Sequence of chain 1.A:
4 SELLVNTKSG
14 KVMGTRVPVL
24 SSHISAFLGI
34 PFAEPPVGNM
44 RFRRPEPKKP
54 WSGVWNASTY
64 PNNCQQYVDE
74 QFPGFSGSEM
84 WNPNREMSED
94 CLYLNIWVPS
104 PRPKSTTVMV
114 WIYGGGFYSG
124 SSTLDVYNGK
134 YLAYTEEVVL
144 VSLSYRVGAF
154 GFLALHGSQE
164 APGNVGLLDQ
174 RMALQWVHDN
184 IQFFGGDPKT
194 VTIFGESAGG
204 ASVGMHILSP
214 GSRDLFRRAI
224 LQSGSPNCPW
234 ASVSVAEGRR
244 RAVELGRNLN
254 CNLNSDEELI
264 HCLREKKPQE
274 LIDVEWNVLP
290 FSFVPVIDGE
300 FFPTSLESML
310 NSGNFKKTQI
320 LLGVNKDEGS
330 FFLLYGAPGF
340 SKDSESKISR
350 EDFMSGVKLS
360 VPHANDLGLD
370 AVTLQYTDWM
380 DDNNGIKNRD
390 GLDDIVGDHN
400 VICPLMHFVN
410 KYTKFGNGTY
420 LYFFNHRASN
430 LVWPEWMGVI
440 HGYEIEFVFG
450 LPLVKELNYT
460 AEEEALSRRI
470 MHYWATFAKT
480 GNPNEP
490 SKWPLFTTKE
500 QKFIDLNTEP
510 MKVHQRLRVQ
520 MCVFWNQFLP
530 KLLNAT

The small molecule below binds the protein below.
Small molecule (SMILES): CC(=O)N[C@@H]1[C@@H](O)[C@H](O)[C@@H](CO)O[C@H]1O

Binding-site contacts:
Ligand atom O7 contacts residue ASN59 of chain 1.A at 3.0 Å (h-bond).
Ligand atom C7 contacts residue ASN59 of chain 1.A at 3.2 Å.
Ligand atom N2 contacts residue ASN59 of chain 1.A at 2.8 Å (h-bond).
Ligand atom C3 contacts residue ASN59 of chain 1.A at 3.8 Å.
Ligand atom C5 contacts residue SER61 of chain 1.A at 4.0 Å.
Ligand atom C1 contacts residue ASN59 of chain 1.A at 1.5 Å.
Ligand atom C2 contacts residue ASN59 of chain 1.A at 2.4 Å.
Ligand atom O5 contacts residue SER61 of chain 1.A at 3.8 Å.
Ligand atom C1 contacts residue SER61 of chain 1.A at 3.4 Å.
Ligand atom C5 contacts residue ASN59 of chain 1.A at 3.7 Å.
Ligand atom C5 contacts residue THR62 of chain 1.A at 4.4 Å.
Ligand atom C4 contacts residue ASN59 of chain 1.A at 4.2 Å.
Ligand atom C6 contacts residue THR62 of chain 1.A at 4.1 Å.
Ligand atom O5 contacts residue ASN59 of chain 1.A at 2.4 Å (h-bond).